The small molecule below binds the protein below.
Small molecule (SMILES): NCCc1c[nH]c2ccccc12

Binding-site contacts:
Ligand atom CZ2 contacts residue GLY106 of chain 1.B at 4.1 Å.
Ligand atom CZ2 contacts residue ASN52 of chain 1.B at 3.9 Å.
Ligand atom CD2 contacts residue GLY106 of chain 1.B at 4.2 Å.
Ligand atom CG contacts residue PHE25 of chain 1.B at 4.0 Å (hydrophobic).
Ligand atom CB contacts residue ASN109 of chain 1.C at 3.2 Å.
Ligand atom CZ3 contacts residue LEU28 of chain 1.B at 3.9 Å (hydrophobic).
Ligand atom CD2 contacts residue PHE25 of chain 1.B at 3.8 Å (hydrophobic).
Ligand atom CE3 contacts residue GLY106 of chain 1.B at 3.6 Å.
Ligand atom N1 contacts residue ASN109 of chain 1.C at 3.0 Å (h-bond).
Ligand atom NE1 contacts residue PHE25 of chain 1.B at 3.7 Å.
Ligand atom CD1 contacts residue ASP37 of chain 1.C at 3.6 Å.
Ligand atom CH2 contacts residue LEU107 of chain 1.B at 4.1 Å (hydrophobic).
Ligand atom CG contacts residue ASP37 of chain 1.C at 4.0 Å.
Ligand atom NE1 contacts residue LEU107 of chain 1.B at 3.6 Å.
Ligand atom CE2 contacts residue PHE25 of chain 1.B at 3.6 Å (hydrophobic).
Ligand atom CE3 contacts residue LEU107 of chain 1.B at 4.0 Å (hydrophobic).
Ligand atom CE2 contacts residue LEU107 of chain 1.B at 3.8 Å (hydrophobic).
Ligand atom CD2 contacts residue LEU107 of chain 1.B at 3.8 Å (hydrophobic).
Ligand atom CG contacts residue ASP110 of chain 1.C at 3.9 Å.
Ligand atom CD2 contacts residue ASP110 of chain 1.C at 4.2 Å.
Ligand atom CA contacts residue ASP37 of chain 1.C at 3.1 Å.
Ligand atom N1 contacts residue VAL111 of chain 1.C at 3.1 Å (h-bond).
Ligand atom CB contacts residue ASP37 of chain 1.C at 3.7 Å.
Ligand atom CZ3 contacts residue ASN52 of chain 1.B at 3.8 Å.
Ligand atom CH2 contacts residue ASN52 of chain 1.B at 3.1 Å.
Ligand atom CD1 contacts residue PHE25 of chain 1.B at 3.9 Å (hydrophobic).
Ligand atom CA contacts residue VAL111 of chain 1.C at 3.9 Å (hydrophobic).
Ligand atom CH2 contacts residue LEU28 of chain 1.B at 3.7 Å (hydrophobic).
Ligand atom N1 contacts residue ASP37 of chain 1.C at 3.0 Å (salt-bridge).
Ligand atom CA contacts residue ASN109 of chain 1.C at 3.2 Å.
Ligand atom CZ3 contacts residue LEU107 of chain 1.B at 4.1 Å (hydrophobic).
Ligand atom CD1 contacts residue LEU107 of chain 1.B at 4.0 Å (hydrophobic).
Ligand atom CZ3 contacts residue GLY106 of chain 1.B at 3.5 Å.
Ligand atom CA contacts residue TRQ62 of chain 1.C at 4.0 Å.
Ligand atom CZ2 contacts residue PHE25 of chain 1.B at 3.9 Å (hydrophobic).
Ligand atom CB contacts residue ASP110 of chain 1.C at 3.5 Å.
Ligand atom N1 contacts residue TRQ62 of chain 1.C at 2.8 Å (h-bond).
Ligand atom CB contacts residue VAL111 of chain 1.C at 3.5 Å (hydrophobic).
Ligand atom CZ2 contacts residue LEU107 of chain 1.B at 3.9 Å (hydrophobic).
Ligand atom CH2 contacts residue GLY106 of chain 1.B at 3.8 Å.

Sequence of chain 1.B:
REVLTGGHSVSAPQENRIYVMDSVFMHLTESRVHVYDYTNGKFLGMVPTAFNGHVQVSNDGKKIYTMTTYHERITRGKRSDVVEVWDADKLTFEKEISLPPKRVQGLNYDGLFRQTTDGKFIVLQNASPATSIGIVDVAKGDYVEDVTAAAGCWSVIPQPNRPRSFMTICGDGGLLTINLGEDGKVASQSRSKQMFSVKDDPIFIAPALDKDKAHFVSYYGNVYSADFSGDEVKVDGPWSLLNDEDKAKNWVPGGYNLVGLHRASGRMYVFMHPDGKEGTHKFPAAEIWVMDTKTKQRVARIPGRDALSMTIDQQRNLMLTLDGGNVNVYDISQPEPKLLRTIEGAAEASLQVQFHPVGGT

Sequence of chain 1.C:
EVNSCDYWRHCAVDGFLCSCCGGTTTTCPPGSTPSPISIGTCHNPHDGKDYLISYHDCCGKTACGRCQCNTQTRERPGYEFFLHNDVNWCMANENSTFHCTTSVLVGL